Binding-site contacts:
Ligand atom O contacts residue ASP96 of chain 1.H at 3.2 Å (salt-bridge).
Ligand atom CA contacts residue MET101 of chain 1.G at 3.3 Å (hydrophobic).
Ligand atom O1 contacts residue TYR95 of chain 1.H at 3.7 Å.
Ligand atom O contacts residue ASP102 of chain 1.G at 3.6 Å (salt-bridge).
Ligand atom C2 contacts residue ASP102 of chain 1.G at 3.7 Å.
Ligand atom O contacts residue ASP97 of chain 1.H at 2.9 Å (salt-bridge).
Ligand atom CE contacts residue ASP102 of chain 1.G at 3.2 Å.
Ligand atom N1 contacts residue TYR94 of chain 1.H at 2.9 Å (h-bond).
Ligand atom CB contacts residue TYR95 of chain 1.H at 3.1 Å (hydrophobic).
Ligand atom O1 contacts residue ASP97 of chain 1.H at 2.3 Å (salt-bridge).
Ligand atom C3 contacts residue TYR94 of chain 1.H at 3.4 Å (hydrophobic).
Ligand atom C4 contacts residue TYR104 of chain 1.G at 3.3 Å (hydrophobic).
Ligand atom N1 contacts residue ASP97 of chain 1.H at 3.0 Å (salt-bridge).
Ligand atom N1 contacts residue TYR104 of chain 1.G at 3.5 Å.
Ligand atom CA contacts residue TYR95 of chain 1.H at 3.3 Å (hydrophobic).
Ligand atom C1 contacts residue TYR95 of chain 1.H at 3.6 Å (hydrophobic).
Ligand atom C contacts residue MET101 of chain 1.G at 3.2 Å (hydrophobic).
Ligand atom N1 contacts residue ASP100 of chain 1.H at 3.0 Å (salt-bridge).
Ligand atom C4 contacts residue ASP97 of chain 1.H at 3.6 Å.
Ligand atom NZ contacts residue TYR95 of chain 1.H at 3.1 Å (h-bond).
Ligand atom N contacts residue MET101 of chain 1.G at 3.2 Å (h-bond).
Ligand atom CA contacts residue ILE55 of chain 1.G at 3.7 Å (hydrophobic).
Ligand atom C1 contacts residue TYR30 of chain 1.H at 3.5 Å (hydrophobic).
Ligand atom C4 contacts residue TRP34 of chain 1.H at 3.3 Å (hydrophobic).
Ligand atom O1 contacts residue TYR94 of chain 1.H at 3.4 Å (h-bond).
Ligand atom CE contacts residue TYR30 of chain 1.H at 3.5 Å (hydrophobic).
Ligand atom O contacts residue GLY103 of chain 1.G at 3.2 Å.
Ligand atom CB contacts residue ASP97 of chain 1.H at 3.4 Å.
Ligand atom N contacts residue ASP57 of chain 1.G at 3.0 Å (salt-bridge).
Ligand atom O contacts residue TYR95 of chain 1.H at 3.4 Å (h-bond).
Ligand atom C3 contacts residue TRP34 of chain 1.H at 3.6 Å (hydrophobic).
Ligand atom C1 contacts residue ASP102 of chain 1.G at 3.2 Å.
Ligand atom NZ contacts residue ASP102 of chain 1.G at 3.0 Å (salt-bridge).
Ligand atom CA contacts residue ASP97 of chain 1.H at 3.5 Å.
Ligand atom C2 contacts residue ASP97 of chain 1.H at 3.7 Å.
Ligand atom CB contacts residue ASP57 of chain 1.G at 3.3 Å.
Ligand atom CE contacts residue TYR95 of chain 1.H at 3.5 Å (hydrophobic).
Ligand atom OG contacts residue ASP57 of chain 1.G at 2.7 Å (salt-bridge).
Ligand atom N contacts residue MET101 of chain 1.G at 2.7 Å (h-bond).
Ligand atom CD contacts residue TYR95 of chain 1.H at 3.6 Å (hydrophobic).

Sequence of chain 1.H:
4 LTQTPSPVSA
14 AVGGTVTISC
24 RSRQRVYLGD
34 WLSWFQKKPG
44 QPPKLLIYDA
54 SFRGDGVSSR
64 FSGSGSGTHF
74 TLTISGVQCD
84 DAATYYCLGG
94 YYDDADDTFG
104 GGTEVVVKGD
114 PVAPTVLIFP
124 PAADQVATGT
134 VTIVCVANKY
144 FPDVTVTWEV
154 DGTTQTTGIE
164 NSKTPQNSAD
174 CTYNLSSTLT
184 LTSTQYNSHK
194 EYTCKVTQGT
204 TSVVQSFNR

A protein and the small-molecule ligand that binds it are described below.
Small molecule (SMILES): NCC[C@H](O)CNCCCC[C@H](NC(=O)CN)C(=O)NCC(=O)N[C@@H](CO)C(=O)NCC=O

Sequence of chain 1.G:
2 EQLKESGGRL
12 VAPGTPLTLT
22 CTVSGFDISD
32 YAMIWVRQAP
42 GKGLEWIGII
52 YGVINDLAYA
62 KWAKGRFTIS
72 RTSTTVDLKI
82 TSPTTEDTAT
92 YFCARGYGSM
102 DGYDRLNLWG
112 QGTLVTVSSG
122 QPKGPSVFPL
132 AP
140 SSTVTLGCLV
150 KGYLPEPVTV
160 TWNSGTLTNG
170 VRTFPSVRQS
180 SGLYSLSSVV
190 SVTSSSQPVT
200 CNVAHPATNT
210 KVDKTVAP